A protein and the small-molecule ligand that binds it are described below.
Small molecule (SMILES): Nc1nc2c(ncn2[C@H]2C[C@H](O)[C@@H](CO[P](=O)(O)O[P](=O)(O)OP(=O)(O)O)O2)c(=O)[nH]1

Binding-site contacts:
Ligand atom O2B contacts residue MG1 of chain 1.G at 2.0 Å.
Ligand atom O3B contacts residue SER176 of chain 1.B at 3.1 Å (h-bond).
Ligand atom O2G contacts residue ASP186 of chain 1.B at 2.7 Å (salt-bridge).
Ligand atom O1G contacts residue ARG145 of chain 1.B at 3.1 Å (salt-bridge).
Ligand atom PA contacts residue MG1 of chain 1.G at 3.5 Å.
Ligand atom O2G contacts residue MG1 of chain 1.G at 2.4 Å.
Ligand atom O2G contacts residue SER176 of chain 1.B at 3.4 Å (h-bond).
Ligand atom O1A contacts residue ASP188 of chain 1.B at 2.9 Å (salt-bridge).
Ligand atom O1G contacts residue SER176 of chain 1.B at 2.1 Å (h-bond).
Ligand atom O3G contacts residue ARG145 of chain 1.B at 3.6 Å.
Ligand atom C4' contacts residue PHE265 of chain 1.B at 3.4 Å (hydrophobic).
Ligand atom C4 contacts residue TYR264 of chain 1.B at 3.6 Å (hydrophobic).
Ligand atom O2B contacts residue SER176 of chain 1.B at 3.2 Å (h-bond).
Ligand atom C2 contacts residue SO41 of chain 1.F at 3.6 Å.
Ligand atom C5' contacts residue ASP188 of chain 1.B at 3.5 Å.
Ligand atom O1B contacts residue ARG179 of chain 1.B at 3.0 Å (salt-bridge).
Ligand atom C1' contacts residue ASN272 of chain 1.B at 3.8 Å.
Ligand atom PB contacts residue SER176 of chain 1.B at 3.5 Å.
Ligand atom O2B contacts residue ASP188 of chain 1.B at 3.2 Å (salt-bridge).
Ligand atom C2 contacts residue TYR264 of chain 1.B at 3.6 Å (hydrophobic).
Ligand atom O3' contacts residue ARG179 of chain 1.B at 3.6 Å.
Ligand atom C2' contacts residue ASN272 of chain 1.B at 3.5 Å.
Ligand atom N3 contacts residue ASN272 of chain 1.B at 3.2 Å (h-bond).
Ligand atom O1A contacts residue ASP186 of chain 1.B at 2.9 Å (salt-bridge).
Ligand atom O3' contacts residue GLY267 of chain 1.B at 3.5 Å.
Ligand atom N1 contacts residue SO41 of chain 1.F at 2.8 Å (h-bond).
Ligand atom N3 contacts residue TYR264 of chain 1.B at 3.4 Å (h-bond).
Ligand atom PG contacts residue MG1 of chain 1.G at 3.6 Å.
Ligand atom N2 contacts residue ASN272 of chain 1.B at 3.4 Å.
Ligand atom O1B contacts residue SER176 of chain 1.B at 3.5 Å (h-bond).
Ligand atom PB contacts residue MG1 of chain 1.G at 3.3 Å.
Ligand atom O1G contacts residue GLY185 of chain 1.B at 2.9 Å (h-bond).
Ligand atom C1' contacts residue TYR264 of chain 1.B at 3.5 Å (hydrophobic).
Ligand atom C2' contacts residue TYR264 of chain 1.B at 3.6 Å (hydrophobic).
Ligand atom O1A contacts residue MG1 of chain 1.G at 2.3 Å.
Ligand atom C6 contacts residue SO41 of chain 1.F at 3.5 Å.
Ligand atom N2 contacts residue SO41 of chain 1.F at 3.1 Å (h-bond).
Ligand atom O6 contacts residue SO41 of chain 1.F at 3.4 Å (h-bond).
Ligand atom O2B contacts residue GLY175 of chain 1.B at 3.4 Å.
Ligand atom PG contacts residue SER176 of chain 1.B at 3.0 Å.

Sequence of chain 1.B:
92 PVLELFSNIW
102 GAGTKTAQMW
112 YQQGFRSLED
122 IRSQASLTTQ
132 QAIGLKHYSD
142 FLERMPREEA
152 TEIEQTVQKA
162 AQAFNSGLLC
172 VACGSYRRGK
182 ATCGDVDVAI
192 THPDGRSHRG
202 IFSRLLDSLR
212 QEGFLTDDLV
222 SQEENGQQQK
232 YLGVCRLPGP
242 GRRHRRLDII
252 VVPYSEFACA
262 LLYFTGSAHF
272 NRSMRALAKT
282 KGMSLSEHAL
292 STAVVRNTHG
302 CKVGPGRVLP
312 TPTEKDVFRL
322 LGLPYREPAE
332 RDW